A small-molecule ligand and the protein it binds are described below.
Small molecule (SMILES): CCc1cccc(CC)c1NC(=O)c1nn(C)c2c1CCc1cnc(Nc3ccc(C(=O)NC4CCN(C)CC4)cc3OC(F)(F)F)nc1-2

Binding-site contacts:
Ligand atom C14 contacts residue CYS93 of chain 1.A at 3.7 Å (hydrophobic).
Ligand atom N18 contacts residue GLY94 of chain 1.A at 3.1 Å (h-bond).
Ligand atom C36 contacts residue GLY94 of chain 1.A at 3.4 Å.
Ligand atom C34 contacts residue SER100 of chain 1.A at 3.2 Å.
Ligand atom N17 contacts residue LEU143 of chain 1.A at 3.7 Å.
Ligand atom C41 contacts residue LYS42 of chain 1.A at 3.7 Å.
Ligand atom C49 contacts residue SER26 of chain 1.A at 3.3 Å.
Ligand atom C14 contacts residue GLU92 of chain 1.A at 3.0 Å.
Ligand atom F38 contacts residue GLY94 of chain 1.A at 3.1 Å.
Ligand atom C21 contacts residue ILE20 of chain 1.A at 3.7 Å (hydrophobic).
Ligand atom C23 contacts residue ASP97 of chain 1.A at 3.8 Å.
Ligand atom C16 contacts residue LEU143 of chain 1.A at 3.5 Å (hydrophobic).
Ligand atom N15 contacts residue LEU143 of chain 1.A at 3.8 Å.
Ligand atom C24 contacts residue ILE96 of chain 1.A at 3.5 Å (hydrophobic).
Ligand atom C24 contacts residue ASP97 of chain 1.A at 3.7 Å.
Ligand atom C49 contacts residue GLY23 of chain 1.A at 3.7 Å.
Ligand atom O25 contacts residue ILE20 of chain 1.A at 3.4 Å.
Ligand atom C14 contacts residue ALA40 of chain 1.A at 3.6 Å (hydrophobic).
Ligand atom C2 contacts residue ILE75 of chain 1.A at 3.4 Å (hydrophobic).
Ligand atom O10 contacts residue LYS42 of chain 1.A at 3.0 Å.
Ligand atom F37 contacts residue GLN30 of chain 1.A at 3.7 Å.
Ligand atom C23 contacts residue ILE96 of chain 1.A at 3.6 Å (hydrophobic).
Ligand atom F39 contacts residue GLN30 of chain 1.A at 2.6 Å.
Ligand atom C16 contacts residue GLY94 of chain 1.A at 3.6 Å.
Ligand atom C11 contacts residue ILE20 of chain 1.A at 3.4 Å (hydrophobic).
Ligand atom F39 contacts residue GLY94 of chain 1.A at 3.1 Å.
Ligand atom C7 contacts residue VAL28 of chain 1.A at 3.8 Å (hydrophobic).
Ligand atom C36 contacts residue GLN30 of chain 1.A at 3.7 Å.
Ligand atom C47 contacts residue ASN141 of chain 1.A at 3.0 Å.
Ligand atom C46 contacts residue ILE152 of chain 1.A at 3.5 Å (hydrophobic).
Ligand atom N15 contacts residue CYS93 of chain 1.A at 3.4 Å.
Ligand atom C47 contacts residue ASP153 of chain 1.A at 2.9 Å.
Ligand atom F38 contacts residue ASN95 of chain 1.A at 2.7 Å.
Ligand atom F39 contacts residue CYS93 of chain 1.A at 3.0 Å.
Ligand atom C14 contacts residue LEU143 of chain 1.A at 3.6 Å (hydrophobic).
Ligand atom F37 contacts residue LYS18 of chain 1.A at 3.5 Å.
Ligand atom N15 contacts residue GLY94 of chain 1.A at 2.7 Å (h-bond).
Ligand atom N15 contacts residue GLU92 of chain 1.A at 3.8 Å.
Ligand atom O25 contacts residue GLY94 of chain 1.A at 3.5 Å (h-bond).
Ligand atom C14 contacts residue GLY94 of chain 1.A at 3.5 Å.

Sequence of chain 1.A:
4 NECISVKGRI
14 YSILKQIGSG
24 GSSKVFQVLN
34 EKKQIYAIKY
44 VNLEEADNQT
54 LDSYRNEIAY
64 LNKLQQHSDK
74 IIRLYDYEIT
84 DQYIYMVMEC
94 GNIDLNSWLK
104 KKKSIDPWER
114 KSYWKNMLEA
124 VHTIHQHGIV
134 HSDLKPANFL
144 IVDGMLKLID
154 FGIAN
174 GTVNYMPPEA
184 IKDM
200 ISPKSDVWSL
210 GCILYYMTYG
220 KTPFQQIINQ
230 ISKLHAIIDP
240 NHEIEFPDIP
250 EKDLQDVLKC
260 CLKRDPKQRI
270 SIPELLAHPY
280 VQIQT